Binding-site contacts:
Ligand atom N10 contacts residue PRO87 of chain 1.A at 3.5 Å.
Ligand atom C08 contacts residue ARG112 of chain 1.A at 4.0 Å.
Ligand atom N01 contacts residue GLY136 of chain 1.A at 3.1 Å (h-bond).
Ligand atom C08 contacts residue GLY142 of chain 1.A at 3.4 Å.
Ligand atom C09 contacts residue GLY142 of chain 1.A at 3.9 Å.
Ligand atom C02 contacts residue PRO87 of chain 1.A at 3.9 Å (hydrophobic).
Ligand atom S06 contacts residue GLY143 of chain 1.A at 3.8 Å.
Ligand atom C07 contacts residue GLY111 of chain 1.A at 3.2 Å.
Ligand atom C07 contacts residue GLY143 of chain 1.A at 3.2 Å.
Ligand atom C04 contacts residue THR86 of chain 1.A at 4.1 Å.
Ligand atom C02 contacts residue SER134 of chain 1.A at 4.2 Å.
Ligand atom S06 contacts residue THR86 of chain 1.A at 3.5 Å (h-bond).
Ligand atom N11 contacts residue PRO87 of chain 1.A at 4.1 Å.
Ligand atom N11 contacts residue LEU140 of chain 1.A at 3.6 Å (h-bond).
Ligand atom N11 contacts residue VAL139 of chain 1.A at 3.8 Å.
Ligand atom C04 contacts residue LEU140 of chain 1.A at 4.1 Å (hydrophobic).
Ligand atom N01 contacts residue ILE135 of chain 1.A at 3.0 Å (h-bond).
Ligand atom C09 contacts residue PRO87 of chain 1.A at 3.7 Å (hydrophobic).
Ligand atom N10 contacts residue VAL139 of chain 1.A at 3.8 Å.
Ligand atom C08 contacts residue TYR113 of chain 1.A at 3.5 Å (hydrophobic).
Ligand atom N10 contacts residue LEU140 of chain 1.A at 3.0 Å (h-bond).
Ligand atom C02 contacts residue ILE135 of chain 1.A at 4.1 Å (hydrophobic).
Ligand atom C08 contacts residue GLY111 of chain 1.A at 3.6 Å.
Ligand atom C09 contacts residue LEU140 of chain 1.A at 3.4 Å (hydrophobic).
Ligand atom C03 contacts residue THR86 of chain 1.A at 3.6 Å.
Ligand atom N01 contacts residue TYR138 of chain 1.A at 3.8 Å.
Ligand atom C09 contacts residue TYR113 of chain 1.A at 3.8 Å (hydrophobic).
Ligand atom C05 contacts residue PRO87 of chain 1.A at 3.5 Å (hydrophobic).
Ligand atom N10 contacts residue TYR138 of chain 1.A at 3.7 Å.
Ligand atom C08 contacts residue GLY143 of chain 1.A at 3.6 Å.
Ligand atom S06 contacts residue PRO85 of chain 1.A at 3.2 Å (h-bond).
Ligand atom C08 contacts residue LEU140 of chain 1.A at 4.1 Å (hydrophobic).
Ligand atom N01 contacts residue SER134 of chain 1.A at 3.0 Å (h-bond).
Ligand atom C07 contacts residue GLY142 of chain 1.A at 3.5 Å.
Ligand atom C03 contacts residue PRO87 of chain 1.A at 3.6 Å (hydrophobic).
Ligand atom N11 contacts residue TYR138 of chain 1.A at 2.7 Å (h-bond).
Ligand atom C04 contacts residue PRO87 of chain 1.A at 3.6 Å (hydrophobic).
Ligand atom S06 contacts residue PRO87 of chain 1.A at 4.1 Å.
Ligand atom C02 contacts residue TYR138 of chain 1.A at 3.6 Å (hydrophobic).
Ligand atom C07 contacts residue PRO85 of chain 1.A at 3.6 Å (hydrophobic).

Sequence of chain 1.A:
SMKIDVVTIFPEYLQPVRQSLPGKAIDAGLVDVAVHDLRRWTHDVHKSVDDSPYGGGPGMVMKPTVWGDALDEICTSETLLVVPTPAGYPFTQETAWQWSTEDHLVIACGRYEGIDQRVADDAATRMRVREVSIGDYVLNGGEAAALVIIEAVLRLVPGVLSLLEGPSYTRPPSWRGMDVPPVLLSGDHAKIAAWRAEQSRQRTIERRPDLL

This protein binds this small molecule.
Small molecule (SMILES): Nc1cc(-c2cccs2)n[nH]1